Binding-site contacts:
Ligand atom C2' contacts residue ASP11 of chain 2.A at 3.5 Å.
Ligand atom C6 contacts residue PHE45 of chain 2.A at 3.5 Å (hydrophobic).
Ligand atom N3 contacts residue PHE45 of chain 2.A at 3.5 Å.
Ligand atom N7 contacts residue PHE228 of chain 1.A at 3.4 Å.
Ligand atom N1 contacts residue GLN252 of chain 1.A at 2.9 Å (h-bond).
Ligand atom C2 contacts residue GLN252 of chain 1.A at 3.4 Å.
Ligand atom C5 contacts residue PHE228 of chain 1.A at 3.5 Å (hydrophobic).
Ligand atom C4 contacts residue PHE45 of chain 2.A at 3.3 Å (hydrophobic).
Ligand atom C3' contacts residue ASP11 of chain 2.A at 3.3 Å.
Ligand atom O3' contacts residue TYR70 of chain 2.A at 3.3 Å.
Ligand atom C2 contacts residue PHE228 of chain 1.A at 3.5 Å (hydrophobic).
Ligand atom N1 contacts residue PHE228 of chain 1.A at 3.5 Å.
Ligand atom O3' contacts residue ASP11 of chain 2.A at 2.6 Å (salt-bridge).
Ligand atom C4' contacts residue TYR72 of chain 2.A at 3.5 Å (hydrophobic).
Ligand atom O5' contacts residue GLY131 of chain 2.A at 3.3 Å (h-bond).
Ligand atom C2' contacts residue PHE186 of chain 1.A at 3.6 Å (hydrophobic).
Ligand atom C6 contacts residue PHE228 of chain 1.A at 3.4 Å (hydrophobic).
Ligand atom C2 contacts residue PHE45 of chain 2.A at 3.6 Å (hydrophobic).
Ligand atom N1 contacts residue LEU250 of chain 1.A at 3.5 Å (h-bond).
Ligand atom N7 contacts residue PHE186 of chain 1.A at 3.5 Å.
Ligand atom O5' contacts residue THR128 of chain 2.A at 3.1 Å (h-bond).
Ligand atom O5' contacts residue THR75 of chain 2.A at 3.5 Å (h-bond).
Ligand atom C1' contacts residue TYR72 of chain 2.A at 3.6 Å (hydrophobic).
Ligand atom C5 contacts residue PHE45 of chain 2.A at 3.4 Å (hydrophobic).
Ligand atom N6 contacts residue ASN188 of chain 1.A at 3.0 Å (h-bond).
Ligand atom N6 contacts residue LEU250 of chain 1.A at 2.9 Å (h-bond).
Ligand atom N7 contacts residue ASN188 of chain 1.A at 3.0 Å (h-bond).
Ligand atom C6 contacts residue LEU250 of chain 1.A at 3.6 Å (hydrophobic).
Ligand atom O2' contacts residue TYR72 of chain 2.A at 3.4 Å (h-bond).
Ligand atom O5' contacts residue TYR130 of chain 2.A at 3.4 Å (h-bond).
Ligand atom O2' contacts residue ASP11 of chain 2.A at 2.8 Å (salt-bridge).
Ligand atom C5' contacts residue TRP129 of chain 2.A at 3.6 Å (hydrophobic).
Ligand atom N3 contacts residue PHE228 of chain 1.A at 3.6 Å.
Ligand atom C4 contacts residue PHE228 of chain 1.A at 3.5 Å (hydrophobic).
Ligand atom N6 contacts residue PHE228 of chain 1.A at 3.5 Å.
Ligand atom O2' contacts residue PRO73 of chain 2.A at 3.5 Å (h-bond).
Ligand atom O5' contacts residue TRP129 of chain 2.A at 3.4 Å.
Ligand atom C8 contacts residue PHE186 of chain 1.A at 3.6 Å (hydrophobic).
Ligand atom N3 contacts residue PRO73 of chain 2.A at 3.3 Å.
Ligand atom O3' contacts residue TYR72 of chain 2.A at 3.0 Å (h-bond).

Sequence of chain 2.A:
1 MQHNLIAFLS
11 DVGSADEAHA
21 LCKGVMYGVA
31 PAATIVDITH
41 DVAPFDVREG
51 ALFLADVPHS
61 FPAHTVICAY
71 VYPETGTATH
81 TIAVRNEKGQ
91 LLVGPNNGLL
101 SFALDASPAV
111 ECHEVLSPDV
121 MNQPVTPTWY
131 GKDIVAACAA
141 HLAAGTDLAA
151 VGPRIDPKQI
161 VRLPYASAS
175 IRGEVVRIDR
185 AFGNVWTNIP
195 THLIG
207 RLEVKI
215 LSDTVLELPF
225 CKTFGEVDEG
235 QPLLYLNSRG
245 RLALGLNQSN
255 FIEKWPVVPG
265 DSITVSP

This small molecule binds to this protein.
Small molecule (SMILES): Nc1ncnc2c1ncn2[C@@H]1O[C@H](CO)[C@@H](O)[C@H]1O

Sequence of chain 1.A:
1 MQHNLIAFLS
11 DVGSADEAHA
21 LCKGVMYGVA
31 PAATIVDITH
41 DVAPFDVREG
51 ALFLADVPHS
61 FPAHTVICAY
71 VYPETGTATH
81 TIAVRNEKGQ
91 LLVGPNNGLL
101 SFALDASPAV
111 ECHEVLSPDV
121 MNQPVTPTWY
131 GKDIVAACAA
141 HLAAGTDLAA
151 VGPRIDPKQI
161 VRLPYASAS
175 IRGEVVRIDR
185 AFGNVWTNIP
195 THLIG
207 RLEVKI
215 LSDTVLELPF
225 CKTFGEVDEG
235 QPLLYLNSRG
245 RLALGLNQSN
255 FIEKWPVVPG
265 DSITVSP